Sequence of chain 1.B:
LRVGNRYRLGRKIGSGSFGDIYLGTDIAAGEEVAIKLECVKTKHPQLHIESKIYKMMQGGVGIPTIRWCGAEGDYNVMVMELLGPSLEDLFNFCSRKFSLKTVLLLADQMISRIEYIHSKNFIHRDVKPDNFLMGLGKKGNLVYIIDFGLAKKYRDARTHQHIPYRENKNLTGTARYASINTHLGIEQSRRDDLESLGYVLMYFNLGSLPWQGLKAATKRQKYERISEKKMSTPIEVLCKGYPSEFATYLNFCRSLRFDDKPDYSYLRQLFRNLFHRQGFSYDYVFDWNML

A small-molecule ligand and the protein it binds are described below.
Small molecule (SMILES): CN1Cc2nccc(-c3cn(C)nc3-c3ccc(F)cc3)c2C1=O

Binding-site contacts:
Ligand atom N2 contacts residue ILE162 of chain 1.B at 3.6 Å.
Ligand atom C10 contacts residue LYS52 of chain 1.B at 3.6 Å.
Ligand atom C20 contacts residue ILE37 of chain 1.B at 3.8 Å (hydrophobic).
Ligand atom C18 contacts residue ALA50 of chain 1.B at 3.9 Å (hydrophobic).
Ligand atom C12 contacts residue MET96 of chain 1.B at 3.8 Å (hydrophobic).
Ligand atom N17 contacts residue LEU99 of chain 1.B at 2.9 Å (h-bond).
Ligand atom C9 contacts residue LYS52 of chain 1.B at 3.8 Å.
Ligand atom F13 contacts residue MET94 of chain 1.B at 3.4 Å.
Ligand atom C11 contacts residue LYS52 of chain 1.B at 3.8 Å.
Ligand atom C7 contacts residue ILE37 of chain 1.B at 3.6 Å (hydrophobic).
Ligand atom C11 contacts residue MET94 of chain 1.B at 3.6 Å (hydrophobic).
Ligand atom C10 contacts residue MET96 of chain 1.B at 3.7 Å (hydrophobic).
Ligand atom N17 contacts residue LEU98 of chain 1.B at 3.8 Å.
Ligand atom C9 contacts residue ALA50 of chain 1.B at 3.6 Å (hydrophobic).
Ligand atom C24 contacts residue ILE29 of chain 1.B at 3.8 Å (hydrophobic).
Ligand atom N6 contacts residue ILE162 of chain 1.B at 4.0 Å.
Ligand atom C23 contacts residue LEU99 of chain 1.B at 3.4 Å (hydrophobic).
Ligand atom N6 contacts residue ILE37 of chain 1.B at 3.5 Å.
Ligand atom C8 contacts residue ALA50 of chain 1.B at 3.8 Å (hydrophobic).
Ligand atom C1 contacts residue ILE162 of chain 1.B at 3.6 Å (hydrophobic).
Ligand atom C16 contacts residue ALA50 of chain 1.B at 3.5 Å (hydrophobic).
Ligand atom C18 contacts residue LEU99 of chain 1.B at 3.7 Å (hydrophobic).
Ligand atom O21 contacts residue ILE37 of chain 1.B at 3.5 Å.
Ligand atom C16 contacts residue LEU99 of chain 1.B at 3.4 Å (hydrophobic).
Ligand atom C16 contacts residue GLU97 of chain 1.B at 3.6 Å.
Ligand atom C8 contacts residue ILE37 of chain 1.B at 3.7 Å (hydrophobic).
Ligand atom N17 contacts residue ALA50 of chain 1.B at 3.6 Å.
Ligand atom C11 contacts residue MET96 of chain 1.B at 3.4 Å (hydrophobic).
Ligand atom F13 contacts residue LYS52 of chain 1.B at 3.8 Å.
Ligand atom C15 contacts residue MET96 of chain 1.B at 3.6 Å (hydrophobic).
Ligand atom C5 contacts residue ILE37 of chain 1.B at 3.6 Å (hydrophobic).
Ligand atom C9 contacts residue MET96 of chain 1.B at 3.7 Å (hydrophobic).
Ligand atom C3 contacts residue ILE162 of chain 1.B at 4.0 Å (hydrophobic).
Ligand atom C15 contacts residue LEU149 of chain 1.B at 3.9 Å (hydrophobic).
Ligand atom C1 contacts residue SER31 of chain 1.B at 3.7 Å.
Ligand atom C15 contacts residue ALA50 of chain 1.B at 3.8 Å (hydrophobic).
Ligand atom N22 contacts residue ILE29 of chain 1.B at 3.9 Å.
Ligand atom C23 contacts residue LEU98 of chain 1.B at 3.8 Å (hydrophobic).
Ligand atom F13 contacts residue MET96 of chain 1.B at 3.5 Å.
Ligand atom C14 contacts residue LEU149 of chain 1.B at 3.8 Å (hydrophobic).